Sequence of chain 3.B:
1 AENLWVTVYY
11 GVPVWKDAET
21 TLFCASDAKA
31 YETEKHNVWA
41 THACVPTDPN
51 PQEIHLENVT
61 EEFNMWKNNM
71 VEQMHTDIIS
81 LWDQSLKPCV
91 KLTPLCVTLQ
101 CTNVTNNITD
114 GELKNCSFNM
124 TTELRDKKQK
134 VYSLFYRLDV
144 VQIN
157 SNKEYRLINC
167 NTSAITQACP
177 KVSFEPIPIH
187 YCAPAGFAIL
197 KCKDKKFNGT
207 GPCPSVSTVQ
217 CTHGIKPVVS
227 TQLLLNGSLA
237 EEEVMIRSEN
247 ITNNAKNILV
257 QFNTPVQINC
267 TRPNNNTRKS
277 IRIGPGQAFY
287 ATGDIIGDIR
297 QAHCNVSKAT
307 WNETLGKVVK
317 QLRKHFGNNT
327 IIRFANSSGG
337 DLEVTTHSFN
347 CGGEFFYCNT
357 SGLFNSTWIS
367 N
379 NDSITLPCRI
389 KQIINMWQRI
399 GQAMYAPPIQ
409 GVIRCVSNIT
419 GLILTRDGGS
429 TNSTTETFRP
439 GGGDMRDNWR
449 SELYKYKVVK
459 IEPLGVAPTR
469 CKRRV

Binding-site contacts:
Ligand atom C1 contacts residue SER357 of chain 3.B at 3.5 Å.
Ligand atom O4 contacts residue BMA3 of chain 3.T at 3.8 Å.
Ligand atom C6 contacts residue SER357 of chain 3.B at 4.4 Å.
Ligand atom O6 contacts residue BMA3 of chain 3.T at 3.7 Å.
Ligand atom C5 contacts residue ASN355 of chain 3.B at 3.7 Å.
Ligand atom C6 contacts residue BMA3 of chain 3.T at 3.6 Å.
Ligand atom C3 contacts residue ASN355 of chain 3.B at 3.8 Å.
Ligand atom C3 contacts residue NAG1 of chain 3.T at 4.2 Å.
Ligand atom C1 contacts residue NAG2 of chain 3.T at 3.9 Å.
Ligand atom O7 contacts residue ASN355 of chain 3.B at 2.8 Å (h-bond).
Ligand atom C7 contacts residue NAG2 of chain 3.T at 4.3 Å.
Ligand atom O3 contacts residue NAG2 of chain 3.T at 2.3 Å (h-bond).
Ligand atom O5 contacts residue SER357 of chain 3.B at 3.6 Å.
Ligand atom C8 contacts residue ASN355 of chain 3.B at 4.3 Å.
Ligand atom C6 contacts residue NAG2 of chain 3.T at 3.9 Å.
Ligand atom C4 contacts residue ASN355 of chain 3.B at 4.2 Å.
Ligand atom N2 contacts residue ASN355 of chain 3.B at 2.9 Å (h-bond).
Ligand atom C7 contacts residue ASN355 of chain 3.B at 3.0 Å.
Ligand atom C1 contacts residue ASN355 of chain 3.B at 1.4 Å.
Ligand atom O4 contacts residue MAN7 of chain 3.T at 3.1 Å.
Ligand atom C5 contacts residue SER357 of chain 3.B at 4.2 Å.
Ligand atom N2 contacts residue NAG2 of chain 3.T at 3.6 Å.
Ligand atom C2 contacts residue ASN355 of chain 3.B at 2.4 Å.
Ligand atom C8 contacts residue NAG2 of chain 3.T at 4.2 Å.
Ligand atom C5 contacts residue BMA3 of chain 3.T at 4.2 Å.
Ligand atom C3 contacts residue NAG2 of chain 3.T at 3.2 Å.
Ligand atom O5 contacts residue NAG2 of chain 3.T at 3.0 Å (h-bond).
Ligand atom O5 contacts residue ASN355 of chain 3.B at 2.4 Å (h-bond).
Ligand atom O7 contacts residue NAG1 of chain 3.T at 3.9 Å.
Ligand atom O4 contacts residue NAG2 of chain 3.T at 3.7 Å.
Ligand atom C4 contacts residue MAN7 of chain 3.T at 4.2 Å.
Ligand atom O6 contacts residue NAG2 of chain 3.T at 3.7 Å.
Ligand atom O6 contacts residue MAN7 of chain 3.T at 4.1 Å.
Ligand atom C5 contacts residue NAG2 of chain 3.T at 4.0 Å.
Ligand atom C2 contacts residue NAG2 of chain 3.T at 4.3 Å.
Ligand atom C5 contacts residue MAN7 of chain 3.T at 4.2 Å.
Ligand atom C6 contacts residue MAN7 of chain 3.T at 4.1 Å.
Ligand atom O7 contacts residue NAG2 of chain 3.T at 4.0 Å.
Ligand atom O4 contacts residue NAG1 of chain 3.T at 3.7 Å.
Ligand atom C4 contacts residue NAG2 of chain 3.T at 4.1 Å.

The protein below binds the small molecule below.
Small molecule (SMILES): CC(=O)N[C@H]1[C@H](O[C@H]2[C@H](O)[C@@H](NC(C)=O)CO[C@@H]2CO)O[C@H](CO)[C@@H](O[C@@H]2O[C@H](CO[C@H]3O[C@H](CO)[C@@H](O)[C@H](O)[C@@H]3O)[C@@H](O)[C@H](O[C@H]3O[C@H](CO)[C@@H](O)[C@H](O)[C@@H]3O)[C@@H]2O)[C@@H]1O